Binding-site contacts:
Ligand atom N04 contacts residue GLU191 of chain 1.B at 4.0 Å.
Ligand atom N04 contacts residue PHE243 of chain 1.B at 3.8 Å.
Ligand atom C05 contacts residue GLU191 of chain 1.B at 3.9 Å.
Ligand atom C02 contacts residue GLU191 of chain 1.B at 2.4 Å.
Ligand atom C02 contacts residue PHE243 of chain 1.B at 4.3 Å (hydrophobic).
Ligand atom O01 contacts residue GLU191 of chain 1.B at 2.6 Å (salt-bridge).
Ligand atom C03 contacts residue GLU191 of chain 1.B at 2.6 Å.
Ligand atom C03 contacts residue PHE243 of chain 1.B at 2.9 Å (hydrophobic).

Sequence of chain 1.B:
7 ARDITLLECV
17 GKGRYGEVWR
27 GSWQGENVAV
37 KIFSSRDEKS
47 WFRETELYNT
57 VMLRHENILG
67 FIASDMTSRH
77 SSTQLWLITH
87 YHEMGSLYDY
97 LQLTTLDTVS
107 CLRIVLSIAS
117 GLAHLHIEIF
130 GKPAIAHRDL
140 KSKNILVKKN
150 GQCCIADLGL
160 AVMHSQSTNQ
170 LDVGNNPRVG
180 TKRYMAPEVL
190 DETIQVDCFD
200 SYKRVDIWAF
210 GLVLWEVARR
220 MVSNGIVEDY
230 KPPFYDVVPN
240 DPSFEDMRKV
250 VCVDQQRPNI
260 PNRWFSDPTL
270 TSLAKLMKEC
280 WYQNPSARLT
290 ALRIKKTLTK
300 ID

A small-molecule ligand and the protein it binds are described below.
Small molecule (SMILES): OC1CNC1